The protein below binds the small molecule below.
Small molecule (SMILES): NC(N)=NCCC[C@H](N)C(=O)N[C@@H](CO)C(=O)N[C@@H](Cc1ccccc1)C(=O)N[C@@H](COP(=O)(O)O)C(=O)N[C@@H](CCC(=O)O)C(=O)N1CCC[C@H]1C(=O)N[C@H](C=O)Cc1ccccc1

Binding-site contacts:
Ligand atom CB contacts residue ASN203 of chain 2.A at 3.5 Å.
Ligand atom O1P contacts residue ARG157 of chain 2.A at 2.8 Å (salt-bridge).
Ligand atom O contacts residue LEU257 of chain 2.A at 3.5 Å.
Ligand atom P contacts residue TYR158 of chain 2.A at 3.7 Å.
Ligand atom OE2 contacts residue GLY199 of chain 2.A at 3.7 Å.
Ligand atom N contacts residue LEU202 of chain 2.A at 3.4 Å.
Ligand atom CD2 contacts residue ASN78 of chain 2.A at 3.7 Å.
Ligand atom OE2 contacts residue LYS150 of chain 2.A at 3.5 Å.
Ligand atom O2P contacts residue TYR158 of chain 2.A at 2.6 Å (h-bond).
Ligand atom O2P contacts residue ARG157 of chain 2.A at 2.8 Å (salt-bridge).
Ligand atom CA contacts residue ASN203 of chain 2.A at 3.6 Å.
Ligand atom OG contacts residue GLU210 of chain 2.A at 3.6 Å (salt-bridge).
Ligand atom C contacts residue LEU202 of chain 2.A at 3.5 Å (hydrophobic).
Ligand atom C contacts residue ASN203 of chain 2.A at 3.6 Å.
Ligand atom O contacts residue LEU202 of chain 2.A at 3.6 Å.
Ligand atom CA contacts residue ASN254 of chain 2.A at 3.6 Å.
Ligand atom O contacts residue 6SP1 of chain 2.H at 3.0 Å (h-bond).
Ligand atom N contacts residue ASN203 of chain 2.A at 2.8 Å (h-bond).
Ligand atom OE1 contacts residue LYS150 of chain 2.A at 2.7 Å (salt-bridge).
Ligand atom CB contacts residue ASN254 of chain 2.A at 3.6 Å.
Ligand atom C contacts residue ASN254 of chain 2.A at 3.7 Å.
Ligand atom CA contacts residue LEU202 of chain 2.A at 3.7 Å (hydrophobic).
Ligand atom CD contacts residue LEU250 of chain 2.A at 3.6 Å (hydrophobic).
Ligand atom O1P contacts residue ARG84 of chain 2.A at 2.9 Å (salt-bridge).
Ligand atom CD1 contacts residue ASN254 of chain 2.A at 3.4 Å.
Ligand atom N contacts residue GLU210 of chain 2.A at 3.4 Å (salt-bridge).
Ligand atom P contacts residue ARG84 of chain 2.A at 3.7 Å.
Ligand atom CB contacts residue GLU210 of chain 2.A at 3.5 Å.
Ligand atom CG contacts residue LEU250 of chain 2.A at 3.7 Å (hydrophobic).
Ligand atom O contacts residue ASN254 of chain 2.A at 2.8 Å (h-bond).
Ligand atom O3P contacts residue ARG84 of chain 2.A at 2.9 Å (salt-bridge).
Ligand atom N contacts residue ASN254 of chain 2.A at 2.8 Å (h-bond).
Ligand atom OG contacts residue TRP258 of chain 2.A at 2.7 Å (h-bond).
Ligand atom O contacts residue VAL206 of chain 2.A at 3.2 Å.
Ligand atom P contacts residue ARG157 of chain 2.A at 3.7 Å.
Ligand atom CA contacts residue ASN254 of chain 2.A at 3.7 Å.
Ligand atom CB contacts residue ASN203 of chain 2.A at 3.3 Å.
Ligand atom CE2 contacts residue ASN78 of chain 2.A at 3.5 Å.
Ligand atom N contacts residue GLU210 of chain 2.A at 3.6 Å.
Ligand atom CD contacts residue LYS150 of chain 2.A at 3.5 Å.

Sequence of chain 2.A:
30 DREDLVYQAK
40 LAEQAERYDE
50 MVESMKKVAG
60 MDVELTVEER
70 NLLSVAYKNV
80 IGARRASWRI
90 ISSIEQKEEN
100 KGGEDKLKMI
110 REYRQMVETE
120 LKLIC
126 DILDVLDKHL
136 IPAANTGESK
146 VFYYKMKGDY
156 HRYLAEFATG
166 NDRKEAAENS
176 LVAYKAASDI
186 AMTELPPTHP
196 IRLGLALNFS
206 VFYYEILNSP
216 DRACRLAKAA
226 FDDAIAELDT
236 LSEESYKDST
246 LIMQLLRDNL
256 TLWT